Binding-site contacts:
Ligand atom C3' contacts residue GLY6 of chain 7.B at 3.2 Å.
Ligand atom C5' contacts residue TYR31 of chain 33.D at 3.0 Å (hydrophobic).
Ligand atom N9 contacts residue ALA27 of chain 33.D at 3.1 Å.
Ligand atom C8 contacts residue ARG28 of chain 33.D at 3.1 Å.
Ligand atom O4' contacts residue GLY6 of chain 7.B at 2.9 Å.
Ligand atom C5' contacts residue THR5 of chain 7.B at 3.1 Å.
Ligand atom P contacts residue TYR31 of chain 33.D at 3.5 Å.
Ligand atom N6 contacts residue ALA27 of chain 33.D at 3.2 Å (h-bond).
Ligand atom O4' contacts residue ARG420 of chain 34.B at 3.2 Å (salt-bridge).
Ligand atom C5 contacts residue ALA7 of chain 7.B at 2.7 Å (hydrophobic).
Ligand atom OP1 contacts residue THR418 of chain 34.B at 3.2 Å.
Ligand atom OP1 contacts residue ARG420 of chain 34.B at 2.4 Å (salt-bridge).
Ligand atom C4' contacts residue THR5 of chain 7.B at 2.6 Å.
Ligand atom C5' contacts residue ARG28 of chain 33.D at 2.8 Å.
Ligand atom O5' contacts residue TYR31 of chain 33.D at 2.2 Å (h-bond).
Ligand atom OP2 contacts residue ARG420 of chain 34.B at 3.4 Å (salt-bridge).
Ligand atom N6 contacts residue ASP217 of chain 33.B at 2.8 Å (salt-bridge).
Ligand atom O5' contacts residue ARG28 of chain 33.D at 3.1 Å (salt-bridge).
Ligand atom C6 contacts residue ALA7 of chain 7.B at 2.7 Å (hydrophobic).
Ligand atom C4' contacts residue ARG420 of chain 34.B at 3.4 Å.
Ligand atom O3' contacts residue GLY6 of chain 7.B at 2.3 Å (h-bond).
Ligand atom O5' contacts residue ARG420 of chain 34.B at 2.9 Å (salt-bridge).
Ligand atom C5 contacts residue GLY26 of chain 33.D at 3.5 Å.
Ligand atom O3' contacts residue ARG420 of chain 34.B at 1.7 Å (salt-bridge).
Ligand atom P contacts residue ARG420 of chain 34.B at 2.5 Å.
Ligand atom C1' contacts residue GLY6 of chain 7.B at 2.9 Å.
Ligand atom P contacts residue ARG28 of chain 33.D at 3.4 Å.
Ligand atom C4' contacts residue GLY6 of chain 7.B at 3.1 Å.
Ligand atom P contacts residue GLU207 of chain 33.B at 3.4 Å.
Ligand atom C8 contacts residue ALA27 of chain 33.D at 2.0 Å (hydrophobic).
Ligand atom N7 contacts residue ALA27 of chain 33.D at 1.6 Å.
Ligand atom N7 contacts residue GLY26 of chain 33.D at 2.7 Å.
Ligand atom O3' contacts residue TYR31 of chain 33.D at 3.2 Å (h-bond).
Ligand atom C5 contacts residue ALA27 of chain 33.D at 2.9 Å (hydrophobic).
Ligand atom OP1 contacts residue ARG28 of chain 33.D at 2.7 Å (salt-bridge).
Ligand atom O3' contacts residue THR5 of chain 7.B at 3.1 Å (h-bond).
Ligand atom N6 contacts residue GLY26 of chain 33.D at 3.1 Å.
Ligand atom OP1 contacts residue PHE211 of chain 33.B at 2.1 Å.
Ligand atom C3' contacts residue THR5 of chain 7.B at 3.2 Å.
Ligand atom OP2 contacts residue GLU207 of chain 33.B at 2.0 Å (salt-bridge).

Sequence of chain 7.B:
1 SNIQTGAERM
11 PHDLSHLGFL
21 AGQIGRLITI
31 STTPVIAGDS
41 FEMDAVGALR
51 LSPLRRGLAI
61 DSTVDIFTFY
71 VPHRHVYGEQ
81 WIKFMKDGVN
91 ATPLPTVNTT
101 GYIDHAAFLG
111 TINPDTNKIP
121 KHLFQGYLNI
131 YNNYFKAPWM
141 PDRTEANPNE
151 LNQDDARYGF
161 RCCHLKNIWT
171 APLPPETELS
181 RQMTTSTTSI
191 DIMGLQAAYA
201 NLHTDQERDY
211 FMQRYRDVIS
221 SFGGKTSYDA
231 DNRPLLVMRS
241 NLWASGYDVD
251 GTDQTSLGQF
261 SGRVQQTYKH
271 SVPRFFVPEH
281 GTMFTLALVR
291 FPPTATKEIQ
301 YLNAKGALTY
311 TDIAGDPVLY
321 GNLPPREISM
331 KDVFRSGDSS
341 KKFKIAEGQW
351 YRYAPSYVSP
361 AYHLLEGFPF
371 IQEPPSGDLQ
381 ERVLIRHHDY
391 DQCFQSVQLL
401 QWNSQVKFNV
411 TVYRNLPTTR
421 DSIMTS

Sequence of chain 33.B:
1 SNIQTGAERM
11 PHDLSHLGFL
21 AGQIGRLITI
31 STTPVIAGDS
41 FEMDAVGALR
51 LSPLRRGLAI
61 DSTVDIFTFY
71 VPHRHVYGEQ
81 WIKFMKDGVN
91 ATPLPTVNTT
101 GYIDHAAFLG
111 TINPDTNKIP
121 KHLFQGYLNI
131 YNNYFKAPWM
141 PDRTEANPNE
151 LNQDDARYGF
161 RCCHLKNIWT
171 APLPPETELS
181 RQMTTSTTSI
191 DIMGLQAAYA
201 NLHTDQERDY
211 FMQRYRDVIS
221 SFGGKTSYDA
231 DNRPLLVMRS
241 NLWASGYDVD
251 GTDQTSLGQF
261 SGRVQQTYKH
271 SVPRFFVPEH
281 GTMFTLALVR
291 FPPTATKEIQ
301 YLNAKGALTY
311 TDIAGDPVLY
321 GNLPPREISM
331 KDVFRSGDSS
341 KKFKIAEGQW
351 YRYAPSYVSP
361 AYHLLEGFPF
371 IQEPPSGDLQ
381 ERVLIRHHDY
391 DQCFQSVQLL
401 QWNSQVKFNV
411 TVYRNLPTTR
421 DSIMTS

A protein and the small-molecule ligand that binds it are described below.
Small molecule (SMILES): N=c1ccn([C@H]2C[C@H](O)[C@@H](CO[P](=O)(O)O[C@H]3C[C@H](n4cnc5c(N)ncnc54)O[C@@H]3CO[P](=O)(O)O[C@H]3C[C@H](n4cnc5c(N)ncnc54)O[C@@H]3CO[P](=O)(O)O[C@H]3C[C@H](n4cnc5c(N)ncnc54)O[C@@H]3COP(=O)(O)O)O2)c(=O)[nH]1

Sequence of chain 34.B:
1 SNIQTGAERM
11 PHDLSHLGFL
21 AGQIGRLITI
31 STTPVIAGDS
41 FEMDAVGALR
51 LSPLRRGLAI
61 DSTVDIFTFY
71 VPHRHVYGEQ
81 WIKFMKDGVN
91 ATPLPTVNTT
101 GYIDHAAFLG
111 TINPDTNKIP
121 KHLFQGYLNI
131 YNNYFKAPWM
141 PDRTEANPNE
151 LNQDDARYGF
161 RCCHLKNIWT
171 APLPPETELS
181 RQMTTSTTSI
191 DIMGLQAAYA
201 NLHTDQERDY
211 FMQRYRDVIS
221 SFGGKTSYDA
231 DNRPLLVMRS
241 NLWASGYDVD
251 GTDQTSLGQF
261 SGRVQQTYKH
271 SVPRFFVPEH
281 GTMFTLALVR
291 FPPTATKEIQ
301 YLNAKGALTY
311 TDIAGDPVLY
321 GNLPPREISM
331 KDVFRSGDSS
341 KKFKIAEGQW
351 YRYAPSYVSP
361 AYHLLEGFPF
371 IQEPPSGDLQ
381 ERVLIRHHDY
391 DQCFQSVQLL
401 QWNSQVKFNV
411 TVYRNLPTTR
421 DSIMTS

Sequence of chain 33.D:
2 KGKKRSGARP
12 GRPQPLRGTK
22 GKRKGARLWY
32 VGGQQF